Binding-site contacts:
Ligand atom O4P contacts residue PRO40 of chain 1.G at 3.5 Å.
Ligand atom P2 contacts residue LYS41 of chain 1.G at 2.9 Å.
Ligand atom C5' contacts residue LYS41 of chain 1.G at 3.0 Å.
Ligand atom O1P contacts residue ARG239 of chain 1.G at 3.0 Å (salt-bridge).
Ligand atom O3P contacts residue LYS240 of chain 1.G at 2.9 Å (salt-bridge).
Ligand atom O2P contacts residue SER118 of chain 1.G at 2.8 Å (h-bond).
Ligand atom O6P contacts residue HIS45 of chain 1.G at 2.7 Å (h-bond).
Ligand atom O1P contacts residue SER118 of chain 1.G at 3.5 Å.
Ligand atom O3' contacts residue SER118 of chain 1.G at 3.2 Å (h-bond).
Ligand atom N6 contacts residue SER208 of chain 1.G at 3.3 Å.
Ligand atom O5P contacts residue LYS41 of chain 1.G at 2.2 Å (salt-bridge).
Ligand atom C2' contacts residue VAL237 of chain 1.G at 3.0 Å (hydrophobic).
Ligand atom O4P contacts residue SER42 of chain 1.G at 2.9 Å (h-bond).
Ligand atom O6P contacts residue THR44 of chain 1.G at 2.9 Å.
Ligand atom O2' contacts residue VAL237 of chain 1.G at 3.3 Å (h-bond).
Ligand atom C2 contacts residue TRP46 of chain 1.G at 3.4 Å (hydrophobic).
Ligand atom P1 contacts residue ARG239 of chain 1.G at 3.5 Å.
Ligand atom N6 contacts residue MET212 of chain 1.G at 3.3 Å (h-bond).
Ligand atom N6 contacts residue THR207 of chain 1.G at 2.8 Å (h-bond).
Ligand atom C3' contacts residue VAL237 of chain 1.G at 3.4 Å (hydrophobic).
Ligand atom P1 contacts residue ARG110 of chain 1.G at 3.5 Å.
Ligand atom C1' contacts residue TYR173 of chain 1.G at 3.5 Å (hydrophobic).
Ligand atom N1 contacts residue PHE209 of chain 1.G at 3.5 Å.
Ligand atom O5' contacts residue GLY43 of chain 1.G at 3.5 Å (h-bond).
Ligand atom N6 contacts residue PHE209 of chain 1.G at 3.1 Å (h-bond).
Ligand atom C6 contacts residue TRP46 of chain 1.G at 3.5 Å (hydrophobic).
Ligand atom P1 contacts residue SER118 of chain 1.G at 3.3 Å.
Ligand atom O2' contacts residue GLY241 of chain 1.G at 3.5 Å (h-bond).
Ligand atom O4P contacts residue THR44 of chain 1.G at 1.8 Å (h-bond).
Ligand atom P2 contacts residue THR44 of chain 1.G at 3.0 Å.
Ligand atom O3' contacts residue ARG110 of chain 1.G at 2.8 Å (salt-bridge).
Ligand atom O5' contacts residue LYS41 of chain 1.G at 2.7 Å.
Ligand atom O5P contacts residue THR44 of chain 1.G at 3.4 Å (h-bond).
Ligand atom O2P contacts residue ARG239 of chain 1.G at 2.6 Å (salt-bridge).
Ligand atom O3P contacts residue GLY241 of chain 1.G at 2.7 Å (h-bond).
Ligand atom O1P contacts residue ARG110 of chain 1.G at 2.3 Å (salt-bridge).
Ligand atom C6 contacts residue PHE209 of chain 1.G at 3.5 Å (hydrophobic).
Ligand atom O4P contacts residue GLY43 of chain 1.G at 3.2 Å (h-bond).
Ligand atom O4P contacts residue LYS41 of chain 1.G at 2.4 Å (salt-bridge).
Ligand atom N3 contacts residue TYR173 of chain 1.G at 2.8 Å (h-bond).

Sequence of chain 1.G:
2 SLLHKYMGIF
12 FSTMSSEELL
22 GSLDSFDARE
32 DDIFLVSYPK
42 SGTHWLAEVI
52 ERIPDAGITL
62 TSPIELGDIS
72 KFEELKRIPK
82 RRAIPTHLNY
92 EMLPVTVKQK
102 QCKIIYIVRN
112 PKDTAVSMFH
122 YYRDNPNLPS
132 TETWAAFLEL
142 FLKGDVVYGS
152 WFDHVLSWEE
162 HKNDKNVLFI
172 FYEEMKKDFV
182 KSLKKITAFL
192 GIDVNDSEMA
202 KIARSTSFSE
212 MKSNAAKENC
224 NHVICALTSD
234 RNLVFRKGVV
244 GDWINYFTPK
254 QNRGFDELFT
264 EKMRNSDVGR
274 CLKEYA

A protein and the small-molecule ligand that binds it are described below.
Small molecule (SMILES): Nc1ncnc2c1ncn2[C@@H]1O[C@H](COP(=O)(O)O)[C@@H](OP(=O)(O)O)[C@H]1O